Sequence of chain 1.IA:
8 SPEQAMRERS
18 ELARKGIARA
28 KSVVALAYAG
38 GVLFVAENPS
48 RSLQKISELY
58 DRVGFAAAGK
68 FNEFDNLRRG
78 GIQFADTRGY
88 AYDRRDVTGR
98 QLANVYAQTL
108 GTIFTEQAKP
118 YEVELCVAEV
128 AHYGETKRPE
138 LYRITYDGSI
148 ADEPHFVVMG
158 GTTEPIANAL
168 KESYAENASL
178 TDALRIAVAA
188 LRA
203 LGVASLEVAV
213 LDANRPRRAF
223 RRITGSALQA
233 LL

The small molecule below binds the protein below.
Small molecule (SMILES): CC(C)C[C@H](NC(=O)[C@H](Cc1ccc(O)cc1)NC(=O)[C@H](CCC(N)=O)NC(=O)CNC(=O)[C@H](CC(C)C)NC(=O)[C@H](CC(N)=O)NC(=O)[C@@H](N)CO)C(=O)O

Binding-site contacts:
Ligand atom N contacts residue GLY66 of chain 1.HA at 2.7 Å (h-bond).
Ligand atom O contacts residue ASP144 of chain 1.IA at 2.9 Å (salt-bridge).
Ligand atom CA contacts residue GLY66 of chain 1.HA at 3.4 Å.
Ligand atom C contacts residue ASP144 of chain 1.IA at 3.6 Å.
Ligand atom C contacts residue LYS52 of chain 1.HA at 3.3 Å.
Ligand atom CD1 contacts residue PHE68 of chain 1.HA at 3.6 Å (hydrophobic).
Ligand atom CE1 contacts residue ARG26 of chain 1.HA at 3.2 Å.
Ligand atom OXT contacts residue GLY66 of chain 1.HA at 2.5 Å (h-bond).
Ligand atom C contacts residue GLY66 of chain 1.HA at 3.5 Å.
Ligand atom O contacts residue LYS28 of chain 1.HA at 2.8 Å (salt-bridge).
Ligand atom N contacts residue ASP144 of chain 1.IA at 3.1 Å (salt-bridge).
Ligand atom OXT contacts residue ALA27 of chain 1.HA at 3.5 Å.
Ligand atom OH contacts residue GLU119 of chain 1.HA at 2.8 Å (salt-bridge).
Ligand atom CZ contacts residue GLU119 of chain 1.HA at 3.4 Å.
Ligand atom OH contacts residue ARG26 of chain 1.HA at 3.4 Å (salt-bridge).
Ligand atom O contacts residue LYS67 of chain 1.HA at 3.5 Å.
Ligand atom CA contacts residue GLY66 of chain 1.HA at 3.7 Å.
Ligand atom CA contacts residue ASP144 of chain 1.IA at 3.6 Å.
Ligand atom CB contacts residue TYR143 of chain 1.IA at 3.3 Å (hydrophobic).
Ligand atom OE1 contacts residue LEU50 of chain 1.HA at 3.3 Å.
Ligand atom N contacts residue ASP144 of chain 1.IA at 3.5 Å (salt-bridge).
Ligand atom O contacts residue SER17 of chain 1.IA at 3.5 Å (h-bond).
Ligand atom CE2 contacts residue GLU119 of chain 1.HA at 3.1 Å.
Ligand atom CD1 contacts residue LEU50 of chain 1.HA at 3.7 Å (hydrophobic).
Ligand atom NE2 contacts residue ILE147 of chain 1.IA at 3.4 Å.
Ligand atom C contacts residue ASP144 of chain 1.IA at 3.4 Å.
Ligand atom OE1 contacts residue ILE147 of chain 1.IA at 3.3 Å (h-bond).
Ligand atom C contacts residue ALA27 of chain 1.HA at 3.6 Å (hydrophobic).
Ligand atom O contacts residue LYS52 of chain 1.HA at 2.5 Å (salt-bridge).
Ligand atom OXT contacts residue LYS52 of chain 1.HA at 3.5 Å (salt-bridge).
Ligand atom OXT contacts residue ALA65 of chain 1.HA at 3.4 Å.
Ligand atom CA contacts residue LYS67 of chain 1.HA at 3.5 Å.
Ligand atom CZ contacts residue ARG26 of chain 1.HA at 3.4 Å.
Ligand atom CD2 contacts residue GLY23 of chain 1.HA at 3.4 Å.
Ligand atom CB contacts residue ARG26 of chain 1.HA at 3.4 Å.
Ligand atom CA contacts residue ASP144 of chain 1.IA at 3.6 Å.
Ligand atom O contacts residue ALA27 of chain 1.HA at 3.6 Å.
Ligand atom NE2 contacts residue GLY145 of chain 1.IA at 3.6 Å (h-bond).
Ligand atom CE2 contacts residue GLY23 of chain 1.HA at 3.5 Å.
Ligand atom O contacts residue PHE68 of chain 1.HA at 3.3 Å (h-bond).

Sequence of chain 1.HA:
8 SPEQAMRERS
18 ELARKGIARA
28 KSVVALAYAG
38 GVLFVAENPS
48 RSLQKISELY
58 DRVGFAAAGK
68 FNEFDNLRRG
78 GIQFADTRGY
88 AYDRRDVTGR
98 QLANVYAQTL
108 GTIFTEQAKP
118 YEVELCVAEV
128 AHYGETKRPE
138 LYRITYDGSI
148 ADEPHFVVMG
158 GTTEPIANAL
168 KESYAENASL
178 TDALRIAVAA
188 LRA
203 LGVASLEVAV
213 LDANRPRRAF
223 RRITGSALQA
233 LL